This small molecule binds to this protein.
Small molecule (SMILES): CC(C)C[C@H](C[C@H](O)[C@H](CC(C)C)NC(=O)[C@H](CC1=NC=NC1)NC(=O)[C@H](Cc1ccccc1)NC(=O)[C@@H]1CCCN1C(=O)[C@H](CC1=NC=NC1)NC(=O)C(C)(C)C)C(=O)N[C@@H](Cc1ccc(O)cc1)C(=O)N[C@@H](Cc1ccc(O)cc1)C(=O)N[C@H](C=O)CO

Sequence of chain 1.A:
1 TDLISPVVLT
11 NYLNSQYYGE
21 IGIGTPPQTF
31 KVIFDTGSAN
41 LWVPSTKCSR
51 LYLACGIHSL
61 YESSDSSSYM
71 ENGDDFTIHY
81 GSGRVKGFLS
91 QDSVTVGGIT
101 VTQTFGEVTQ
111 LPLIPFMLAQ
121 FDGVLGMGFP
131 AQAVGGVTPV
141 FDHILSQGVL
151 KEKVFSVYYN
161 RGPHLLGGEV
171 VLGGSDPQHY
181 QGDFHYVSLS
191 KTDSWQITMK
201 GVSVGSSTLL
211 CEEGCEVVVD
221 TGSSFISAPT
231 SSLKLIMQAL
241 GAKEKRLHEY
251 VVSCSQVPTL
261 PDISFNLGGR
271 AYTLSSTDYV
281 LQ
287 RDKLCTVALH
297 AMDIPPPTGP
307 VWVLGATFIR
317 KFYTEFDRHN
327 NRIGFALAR

Binding-site contacts:
Ligand atom CG contacts residue LEU118 of chain 1.A at 3.4 Å (hydrophobic).
Ligand atom O contacts residue GLY81 of chain 1.A at 3.4 Å (h-bond).
Ligand atom CA contacts residue HIS79 of chain 1.A at 3.4 Å.
Ligand atom CA contacts residue SER224 of chain 1.A at 3.4 Å.
Ligand atom CB contacts residue GLY37 of chain 1.A at 3.5 Å.
Ligand atom NE2 contacts residue PRO115 of chain 1.A at 3.5 Å.
Ligand atom CB contacts residue GLY222 of chain 1.A at 3.5 Å.
Ligand atom O contacts residue GLY222 of chain 1.A at 3.4 Å (h-bond).
Ligand atom O contacts residue TYR80 of chain 1.A at 3.0 Å.
Ligand atom CZ contacts residue GLN132 of chain 1.A at 3.4 Å.
Ligand atom O contacts residue GLY81 of chain 1.A at 2.9 Å (h-bond).
Ligand atom N contacts residue GLY222 of chain 1.A at 3.4 Å (h-bond).
Ligand atom ND1 contacts residue GLY81 of chain 1.A at 3.6 Å.
Ligand atom C3 contacts residue SER15 of chain 1.A at 3.1 Å.
Ligand atom CA contacts residue THR304 of chain 1.A at 3.6 Å.
Ligand atom OG contacts residue PRO303 of chain 1.A at 3.6 Å.
Ligand atom CE2 contacts residue TYR80 of chain 1.A at 3.5 Å (hydrophobic).
Ligand atom CD2 contacts residue HIS296 of chain 1.A at 3.5 Å.
Ligand atom CA1 contacts residue ASP220 of chain 1.A at 3.6 Å.
Ligand atom OH contacts residue ASP35 of chain 1.A at 2.7 Å (salt-bridge).
Ligand atom CM contacts residue ASP220 of chain 1.A at 3.5 Å.
Ligand atom CE1 contacts residue GLN16 of chain 1.A at 3.4 Å.
Ligand atom NE2 contacts residue SER227 of chain 1.A at 2.6 Å (h-bond).
Ligand atom N contacts residue THR304 of chain 1.A at 3.3 Å (h-bond).
Ligand atom CB contacts residue SER38 of chain 1.A at 3.5 Å.
Ligand atom CD2 contacts residue PHE121 of chain 1.A at 3.6 Å (hydrophobic).
Ligand atom N contacts residue HIS79 of chain 1.A at 3.0 Å (h-bond).
Ligand atom OH contacts residue ASP220 of chain 1.A at 2.7 Å (salt-bridge).
Ligand atom CB contacts residue LEU118 of chain 1.A at 3.5 Å (hydrophobic).
Ligand atom N contacts residue SER82 of chain 1.A at 2.9 Å (h-bond).
Ligand atom N contacts residue SER224 of chain 1.A at 2.8 Å (h-bond).
Ligand atom CZ contacts residue PRO115 of chain 1.A at 3.3 Å (hydrophobic).
Ligand atom N contacts residue GLY37 of chain 1.A at 3.0 Å (h-bond).
Ligand atom CZ contacts residue HIS79 of chain 1.A at 3.6 Å.
Ligand atom O contacts residue SER82 of chain 1.A at 3.1 Å (h-bond).
Ligand atom CD2 contacts residue SER227 of chain 1.A at 3.5 Å.
Ligand atom O contacts residue SER224 of chain 1.A at 3.0 Å (h-bond).
Ligand atom CE1 contacts residue GLN132 of chain 1.A at 3.5 Å.
Ligand atom O contacts residue SER223 of chain 1.A at 3.2 Å.
Ligand atom O contacts residue HIS79 of chain 1.A at 3.5 Å (h-bond).